A small-molecule ligand and the protein it binds are described below.
Small molecule (SMILES): Nc1ncnc2[nH]cnc12

Binding-site contacts:
Ligand atom N9 contacts residue MET153 of chain 1.C at 3.2 Å (h-bond).
Ligand atom C5 contacts residue GLY78 of chain 1.C at 3.3 Å.
Ligand atom C8 contacts residue ASP198 of chain 1.C at 3.8 Å.
Ligand atom C8 contacts residue ALA200 of chain 1.C at 3.9 Å (hydrophobic).
Ligand atom N7 contacts residue GLY78 of chain 1.C at 3.1 Å.
Ligand atom C4 contacts residue PHE152 of chain 1.C at 3.6 Å (hydrophobic).
Ligand atom C6 contacts residue GLY78 of chain 1.C at 3.5 Å.
Ligand atom C8 contacts residue GLY78 of chain 1.C at 3.5 Å.
Ligand atom C2 contacts residue TRS1 of chain 1.H at 3.3 Å.
Ligand atom N3 contacts residue GLU173 of chain 1.C at 3.5 Å.
Ligand atom C5 contacts residue ASP198 of chain 1.C at 3.8 Å.
Ligand atom C5 contacts residue PHE152 of chain 1.C at 3.3 Å (hydrophobic).
Ligand atom C4 contacts residue GLY78 of chain 1.C at 4.0 Å.
Ligand atom C6 contacts residue TRS1 of chain 1.H at 3.3 Å.
Ligand atom C4 contacts residue VAL172 of chain 1.C at 3.7 Å (hydrophobic).
Ligand atom C6 contacts residue PHE152 of chain 1.C at 3.5 Å (hydrophobic).
Ligand atom N1 contacts residue PHE152 of chain 1.C at 4.0 Å.
Ligand atom C2 contacts residue GLU173 of chain 1.C at 3.3 Å.
Ligand atom N6 contacts residue ASP198 of chain 1.C at 3.6 Å (salt-bridge).
Ligand atom N9 contacts residue VAL172 of chain 1.C at 4.0 Å.
Ligand atom C6 contacts residue ALA77 of chain 1.C at 3.6 Å (hydrophobic).
Ligand atom N6 contacts residue PHE152 of chain 1.C at 4.0 Å.
Ligand atom C8 contacts residue MET153 of chain 1.C at 3.7 Å (hydrophobic).
Ligand atom N6 contacts residue ALA77 of chain 1.C at 3.4 Å.
Ligand atom N6 contacts residue SER197 of chain 1.C at 2.8 Å (h-bond).
Ligand atom C5 contacts residue VAL172 of chain 1.C at 4.0 Å (hydrophobic).
Ligand atom C5 contacts residue ALA77 of chain 1.C at 3.9 Å (hydrophobic).
Ligand atom N3 contacts residue VAL172 of chain 1.C at 3.6 Å.
Ligand atom N7 contacts residue PHE152 of chain 1.C at 3.6 Å.
Ligand atom N1 contacts residue ALA77 of chain 1.C at 4.0 Å.
Ligand atom N6 contacts residue TRS1 of chain 1.H at 3.5 Å (h-bond).
Ligand atom N6 contacts residue PHE208 of chain 1.C at 3.6 Å.
Ligand atom N1 contacts residue TRS1 of chain 1.H at 2.6 Å (h-bond).
Ligand atom C2 contacts residue VAL172 of chain 1.C at 3.8 Å (hydrophobic).
Ligand atom N6 contacts residue SER76 of chain 1.C at 4.0 Å.
Ligand atom N1 contacts residue GLU173 of chain 1.C at 4.0 Å.
Ligand atom C2 contacts residue MET174 of chain 1.C at 4.0 Å (hydrophobic).
Ligand atom N3 contacts residue PHE152 of chain 1.C at 3.7 Å.
Ligand atom N7 contacts residue ASP198 of chain 1.C at 2.9 Å (salt-bridge).
Ligand atom N6 contacts residue GLY78 of chain 1.C at 3.7 Å.

Sequence of chain 1.C:
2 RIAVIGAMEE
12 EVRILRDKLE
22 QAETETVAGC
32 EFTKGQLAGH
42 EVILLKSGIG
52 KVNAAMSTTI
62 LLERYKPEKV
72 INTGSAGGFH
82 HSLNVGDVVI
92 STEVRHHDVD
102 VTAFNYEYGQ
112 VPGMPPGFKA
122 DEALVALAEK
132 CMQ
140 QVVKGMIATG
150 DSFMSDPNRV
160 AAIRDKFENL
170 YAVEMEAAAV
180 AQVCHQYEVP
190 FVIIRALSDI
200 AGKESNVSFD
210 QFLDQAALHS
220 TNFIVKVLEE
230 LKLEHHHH